Binding-site contacts:
Ligand atom CL contacts residue VAL152 of chain 1.A at 4.1 Å.
Ligand atom C6 contacts residue ASN53 of chain 1.A at 3.7 Å.
Ligand atom N3 contacts residue SER54 of chain 1.A at 3.6 Å.
Ligand atom C7 contacts residue THR111 of chain 1.A at 3.5 Å.
Ligand atom C2 contacts residue ASN53 of chain 1.A at 4.1 Å.
Ligand atom C6 contacts residue THR111 of chain 1.A at 3.2 Å.
Ligand atom C7 contacts residue PHE140 of chain 1.A at 3.5 Å (hydrophobic).
Ligand atom C9 contacts residue ASN53 of chain 1.A at 4.2 Å.
Ligand atom N2 contacts residue ASP95 of chain 1.A at 4.0 Å.
Ligand atom C2 contacts residue ASP95 of chain 1.A at 3.8 Å.
Ligand atom C1 contacts residue THR186 of chain 1.A at 4.0 Å.
Ligand atom N2 contacts residue THR186 of chain 1.A at 3.5 Å (h-bond).
Ligand atom N1 contacts residue THR186 of chain 1.A at 4.2 Å.
Ligand atom C9 contacts residue LEU109 of chain 1.A at 3.9 Å (hydrophobic).
Ligand atom C8 contacts residue LEU109 of chain 1.A at 3.4 Å (hydrophobic).
Ligand atom C7 contacts residue LEU109 of chain 1.A at 3.7 Å (hydrophobic).
Ligand atom N2 contacts residue ALA57 of chain 1.A at 3.4 Å.
Ligand atom C5 contacts residue ASN53 of chain 1.A at 3.7 Å.
Ligand atom C7 contacts residue ASN53 of chain 1.A at 4.0 Å.
Ligand atom N3 contacts residue THR186 of chain 1.A at 3.9 Å.
Ligand atom N3 contacts residue ASN53 of chain 1.A at 4.0 Å.
Ligand atom C2 contacts residue THR186 of chain 1.A at 4.0 Å.
Ligand atom N1 contacts residue MET100 of chain 1.A at 3.6 Å.
Ligand atom C8 contacts residue PHE140 of chain 1.A at 3.5 Å (hydrophobic).
Ligand atom CL contacts residue PHE140 of chain 1.A at 3.9 Å.
Ligand atom N1 contacts residue GLY99 of chain 1.A at 3.6 Å (h-bond).
Ligand atom C5 contacts residue LEU109 of chain 1.A at 3.8 Å (hydrophobic).
Ligand atom C1 contacts residue ALA57 of chain 1.A at 3.9 Å (hydrophobic).
Ligand atom C9 contacts residue PHE140 of chain 1.A at 4.1 Å (hydrophobic).
Ligand atom C4 contacts residue LEU109 of chain 1.A at 4.0 Å (hydrophobic).
Ligand atom CL contacts residue LEU109 of chain 1.A at 3.8 Å.
Ligand atom N1 contacts residue ILE98 of chain 1.A at 4.0 Å.
Ligand atom N5 contacts residue MET100 of chain 1.A at 3.7 Å.
Ligand atom N4 contacts residue ASN53 of chain 1.A at 3.7 Å.
Ligand atom C4 contacts residue ASN53 of chain 1.A at 4.0 Å.
Ligand atom N3 contacts residue ASP95 of chain 1.A at 2.7 Å (salt-bridge).
Ligand atom CL contacts residue MET100 of chain 1.A at 3.6 Å.
Ligand atom N1 contacts residue ALA57 of chain 1.A at 3.7 Å.
Ligand atom C6 contacts residue LEU109 of chain 1.A at 3.7 Å (hydrophobic).
Ligand atom C1 contacts residue MET100 of chain 1.A at 4.1 Å (hydrophobic).

Sequence of chain 1.A:
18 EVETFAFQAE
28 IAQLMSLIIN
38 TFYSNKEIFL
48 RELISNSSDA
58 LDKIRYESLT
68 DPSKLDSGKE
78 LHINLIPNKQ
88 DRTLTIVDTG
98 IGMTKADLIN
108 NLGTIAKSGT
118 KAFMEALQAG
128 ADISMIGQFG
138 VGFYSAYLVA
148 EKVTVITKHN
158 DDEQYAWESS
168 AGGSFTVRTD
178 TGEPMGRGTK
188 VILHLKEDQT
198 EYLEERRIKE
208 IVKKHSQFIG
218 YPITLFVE

This protein binds this small molecule.
Small molecule (SMILES): Nc1nc(N)nc(-c2ccccc2Cl)n1